Binding-site contacts:
Ligand atom OD contacts residue ALA199 of chain 5.A at 2.9 Å (h-bond).
Ligand atom C1 contacts residue ALA199 of chain 5.A at 4.3 Å (hydrophobic).
Ligand atom C2 contacts residue VAL288 of chain 5.A at 3.7 Å (hydrophobic).
Ligand atom N contacts residue HIS438 of chain 5.A at 4.4 Å.
Ligand atom P contacts residue GLY116 of chain 5.A at 4.0 Å.
Ligand atom C4 contacts residue PHE329 of chain 5.A at 3.7 Å (hydrophobic).
Ligand atom P contacts residue GLY117 of chain 5.A at 3.7 Å.
Ligand atom C3 contacts residue PHE329 of chain 5.A at 3.7 Å (hydrophobic).
Ligand atom O2 contacts residue GLY117 of chain 5.A at 4.4 Å.
Ligand atom O2 contacts residue SER198 of chain 5.A at 2.5 Å (h-bond).
Ligand atom C2 contacts residue GLY117 of chain 5.A at 3.5 Å.
Ligand atom N contacts residue PHE398 of chain 5.A at 4.3 Å.
Ligand atom P contacts residue HIS438 of chain 5.A at 3.7 Å.
Ligand atom O2 contacts residue GLY116 of chain 5.A at 4.2 Å.
Ligand atom O2 contacts residue HIS438 of chain 5.A at 2.8 Å (h-bond).
Ligand atom P contacts residue SER198 of chain 5.A at 1.7 Å.
Ligand atom N contacts residue GLY117 of chain 5.A at 3.8 Å.
Ligand atom C3 contacts residue HIS438 of chain 5.A at 3.9 Å.
Ligand atom N contacts residue ALA199 of chain 5.A at 4.4 Å.
Ligand atom OD contacts residue GLY116 of chain 5.A at 2.7 Å (h-bond).
Ligand atom P contacts residue ALA199 of chain 5.A at 3.5 Å.
Ligand atom OD contacts residue GLY115 of chain 5.A at 3.7 Å.
Ligand atom C1 contacts residue SER198 of chain 5.A at 3.1 Å.
Ligand atom C1 contacts residue TRP231 of chain 5.A at 3.5 Å (hydrophobic).
Ligand atom C3 contacts residue PHE398 of chain 5.A at 3.8 Å (hydrophobic).
Ligand atom C1 contacts residue GLY117 of chain 5.A at 4.2 Å.
Ligand atom C3 contacts residue SER198 of chain 5.A at 3.5 Å.
Ligand atom OD contacts residue SER198 of chain 5.A at 2.6 Å (h-bond).
Ligand atom N contacts residue SER198 of chain 5.A at 2.7 Å (h-bond).
Ligand atom OD contacts residue GLY117 of chain 5.A at 2.6 Å (h-bond).
Ligand atom C3 contacts residue LEU286 of chain 5.A at 4.4 Å (hydrophobic).
Ligand atom C2 contacts residue TRP231 of chain 5.A at 3.3 Å (hydrophobic).
Ligand atom C1 contacts residue PHE398 of chain 5.A at 4.1 Å (hydrophobic).

The protein below binds the small molecule below.
Small molecule (SMILES): CCN(CC)P(=O)(O)O

Sequence of chain 5.A:
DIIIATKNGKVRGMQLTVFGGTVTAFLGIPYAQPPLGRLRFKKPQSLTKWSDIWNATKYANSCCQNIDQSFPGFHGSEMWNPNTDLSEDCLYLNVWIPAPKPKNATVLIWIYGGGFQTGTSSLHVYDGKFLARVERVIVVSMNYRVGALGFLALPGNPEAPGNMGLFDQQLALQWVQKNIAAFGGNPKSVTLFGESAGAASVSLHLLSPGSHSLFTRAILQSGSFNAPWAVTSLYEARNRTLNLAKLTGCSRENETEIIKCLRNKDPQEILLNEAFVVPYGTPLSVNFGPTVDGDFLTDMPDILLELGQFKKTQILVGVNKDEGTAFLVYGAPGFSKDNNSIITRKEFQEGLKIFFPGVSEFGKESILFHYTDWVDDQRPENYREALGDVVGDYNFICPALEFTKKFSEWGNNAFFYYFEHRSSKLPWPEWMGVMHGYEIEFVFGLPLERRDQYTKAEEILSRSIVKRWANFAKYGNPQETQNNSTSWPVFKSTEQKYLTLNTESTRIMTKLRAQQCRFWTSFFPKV